This small molecule binds to this protein.
Small molecule (SMILES): O=C(O)c1[nH]c2ccccc2c1CCCOc1cccc2ccccc12

Sequence of chain 1.B:
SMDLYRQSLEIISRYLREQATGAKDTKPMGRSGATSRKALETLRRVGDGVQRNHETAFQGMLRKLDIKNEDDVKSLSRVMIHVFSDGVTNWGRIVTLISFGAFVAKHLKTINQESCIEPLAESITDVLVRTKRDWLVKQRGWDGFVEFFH

Binding-site contacts:
Ligand atom C17 contacts residue MET81 of chain 1.B at 3.9 Å (hydrophobic).
Ligand atom C6 contacts residue PHE101 of chain 1.B at 3.9 Å (hydrophobic).
Ligand atom C2 contacts residue GLY102 of chain 1.B at 3.8 Å.
Ligand atom C23 contacts residue VAL84 of chain 1.B at 3.9 Å (hydrophobic).
Ligand atom C19 contacts residue PHE85 of chain 1.B at 4.0 Å (hydrophobic).
Ligand atom C9 contacts residue LEU66 of chain 1.B at 3.8 Å (hydrophobic).
Ligand atom C13 contacts residue MET81 of chain 1.B at 3.6 Å (hydrophobic).
Ligand atom C5 contacts residue MET81 of chain 1.B at 3.9 Å (hydrophobic).
Ligand atom O25 contacts residue ARG94 of chain 1.B at 3.4 Å (salt-bridge).
Ligand atom C11 contacts residue MET81 of chain 1.B at 3.9 Å (hydrophobic).
Ligand atom C7 contacts residue LEU98 of chain 1.B at 3.5 Å (hydrophobic).
Ligand atom C20 contacts residue VAL84 of chain 1.B at 3.8 Å (hydrophobic).
Ligand atom C19 contacts residue LEU98 of chain 1.B at 4.0 Å (hydrophobic).
Ligand atom C1 contacts residue PHE101 of chain 1.B at 4.0 Å (hydrophobic).
Ligand atom C3 contacts residue PHE59 of chain 1.B at 3.8 Å (hydrophobic).
Ligand atom C2 contacts residue MET81 of chain 1.B at 4.0 Å (hydrophobic).
Ligand atom C9 contacts residue PHE101 of chain 1.B at 4.0 Å (hydrophobic).
Ligand atom C4 contacts residue MET62 of chain 1.B at 3.7 Å (hydrophobic).
Ligand atom C13 contacts residue PHE101 of chain 1.B at 3.5 Å (hydrophobic).
Ligand atom C2 contacts residue PHE101 of chain 1.B at 3.8 Å (hydrophobic).
Ligand atom C18 contacts residue LEU98 of chain 1.B at 3.8 Å (hydrophobic).
Ligand atom C1 contacts residue LEU121 of chain 1.B at 4.1 Å (hydrophobic).
Ligand atom C24 contacts residue ARG94 of chain 1.B at 3.4 Å.
Ligand atom C2 contacts residue ILE125 of chain 1.B at 4.0 Å (hydrophobic).
Ligand atom O26 contacts residue ARG94 of chain 1.B at 2.8 Å (salt-bridge).
Ligand atom C3 contacts residue MET62 of chain 1.B at 3.8 Å (hydrophobic).
Ligand atom C15 contacts residue THR97 of chain 1.B at 3.8 Å.
Ligand atom C2 contacts residue LEU98 of chain 1.B at 3.4 Å (hydrophobic).
Ligand atom C7 contacts residue MET81 of chain 1.B at 3.9 Å (hydrophobic).
Ligand atom C24 contacts residue VAL84 of chain 1.B at 4.1 Å (hydrophobic).
Ligand atom C18 contacts residue THR97 of chain 1.B at 4.0 Å.
Ligand atom C3 contacts residue PHE101 of chain 1.B at 3.7 Å (hydrophobic).
Ligand atom C12 contacts residue PHE101 of chain 1.B at 3.7 Å (hydrophobic).
Ligand atom C7 contacts residue PHE101 of chain 1.B at 3.6 Å (hydrophobic).
Ligand atom C4 contacts residue PHE59 of chain 1.B at 4.0 Å (hydrophobic).
Ligand atom C8 contacts residue PHE101 of chain 1.B at 3.9 Å (hydrophobic).
Ligand atom C6 contacts residue MET81 of chain 1.B at 3.7 Å (hydrophobic).
Ligand atom C1 contacts residue MET81 of chain 1.B at 3.6 Å (hydrophobic).
Ligand atom C12 contacts residue MET81 of chain 1.B at 3.9 Å (hydrophobic).
Ligand atom O21 contacts residue LEU98 of chain 1.B at 3.8 Å.